This protein binds this small molecule.
Small molecule (SMILES): CC(C)C[C@H](NC(=O)[C@@H]1CCCN1C(=O)[C@@H](NC(=O)[C@@H]1CCCN1C(=O)[C@H](C)NC(=O)[C@H](CO)NC(=O)[C@@H]1CCCN1C(=O)[C@@H](NC(=O)[C@@H]1CCCN1)[C@@H](C)O)C(C)C)C(=O)O

Sequence of chain 1.A:
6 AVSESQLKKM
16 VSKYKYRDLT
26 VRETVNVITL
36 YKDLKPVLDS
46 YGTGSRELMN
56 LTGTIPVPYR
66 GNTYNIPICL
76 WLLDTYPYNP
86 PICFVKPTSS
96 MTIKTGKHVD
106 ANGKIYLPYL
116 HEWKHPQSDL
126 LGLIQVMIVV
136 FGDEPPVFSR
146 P

Binding-site contacts:
Ligand atom CG contacts residue TYR64 of chain 1.A at 3.9 Å (hydrophobic).
Ligand atom CA contacts residue ASN70 of chain 1.A at 3.2 Å.
Ligand atom OG contacts residue TYR69 of chain 1.A at 3.4 Å.
Ligand atom C contacts residue TYR69 of chain 1.A at 3.4 Å (hydrophobic).
Ligand atom CD contacts residue VAL142 of chain 1.A at 3.7 Å (hydrophobic).
Ligand atom CD contacts residue SER144 of chain 1.A at 3.1 Å.
Ligand atom CB contacts residue THR93 of chain 1.A at 3.7 Å.
Ligand atom CB contacts residue VAL142 of chain 1.A at 3.6 Å (hydrophobic).
Ligand atom C contacts residue SER144 of chain 1.A at 3.5 Å.
Ligand atom CD contacts residue TYR69 of chain 1.A at 3.7 Å (hydrophobic).
Ligand atom C contacts residue MET96 of chain 1.A at 3.9 Å (hydrophobic).
Ligand atom O contacts residue PHE143 of chain 1.A at 3.2 Å.
Ligand atom O contacts residue ASN70 of chain 1.A at 3.2 Å (h-bond).
Ligand atom C contacts residue ASN70 of chain 1.A at 3.6 Å.
Ligand atom N contacts residue TYR69 of chain 1.A at 3.4 Å.
Ligand atom CA contacts residue THR59 of chain 1.A at 3.9 Å.
Ligand atom CB contacts residue ASN70 of chain 1.A at 3.9 Å.
Ligand atom O contacts residue TYR69 of chain 1.A at 3.8 Å.
Ligand atom CB contacts residue TYR69 of chain 1.A at 3.7 Å (hydrophobic).
Ligand atom CB contacts residue SER144 of chain 1.A at 3.8 Å.
Ligand atom O contacts residue MET96 of chain 1.A at 3.9 Å.
Ligand atom CA contacts residue TYR69 of chain 1.A at 3.9 Å (hydrophobic).
Ligand atom CA contacts residue TYR69 of chain 1.A at 3.4 Å (hydrophobic).
Ligand atom CG contacts residue THR59 of chain 1.A at 3.6 Å.
Ligand atom CB contacts residue PHE143 of chain 1.A at 3.8 Å (hydrophobic).
Ligand atom N contacts residue MET96 of chain 1.A at 3.9 Å.
Ligand atom C contacts residue PHE143 of chain 1.A at 3.9 Å (hydrophobic).
Ligand atom CG contacts residue PRO140 of chain 1.A at 3.8 Å (hydrophobic).
Ligand atom CB contacts residue TYR64 of chain 1.A at 3.5 Å (hydrophobic).
Ligand atom O contacts residue TYR69 of chain 1.A at 3.7 Å.
Ligand atom OG contacts residue ASN70 of chain 1.A at 2.9 Å (h-bond).
Ligand atom O contacts residue SER144 of chain 1.A at 2.6 Å (h-bond).
Ligand atom N contacts residue ASN70 of chain 1.A at 2.9 Å (h-bond).
Ligand atom C contacts residue MET96 of chain 1.A at 3.9 Å (hydrophobic).
Ligand atom O contacts residue ASN70 of chain 1.A at 3.0 Å (h-bond).
Ligand atom O contacts residue ILE71 of chain 1.A at 3.7 Å.
Ligand atom O contacts residue SER144 of chain 1.A at 3.0 Å (h-bond).
Ligand atom CG contacts residue SER144 of chain 1.A at 3.1 Å.
Ligand atom O contacts residue PHE143 of chain 1.A at 3.8 Å.
Ligand atom CG contacts residue PHE143 of chain 1.A at 3.6 Å (hydrophobic).